Binding-site contacts:
Ligand atom OD1 contacts residue LYS33 of chain 1.C at 2.9 Å.
Ligand atom ND2 contacts residue LYS109 of chain 1.D at 3.6 Å.
Ligand atom CE1 contacts residue GLN94 of chain 1.C at 3.6 Å.
Ligand atom OG1 contacts residue GLU99 of chain 1.D at 2.7 Å (salt-bridge).
Ligand atom N contacts residue PRO110 of chain 1.D at 3.7 Å.
Ligand atom CB contacts residue SER95 of chain 1.C at 3.5 Å.
Ligand atom OG1 contacts residue PRO110 of chain 1.D at 3.5 Å.
Ligand atom O contacts residue SER95 of chain 1.C at 3.5 Å (h-bond).
Ligand atom N contacts residue SER95 of chain 1.C at 3.2 Å (h-bond).
Ligand atom O contacts residue PRO110 of chain 1.D at 3.5 Å.
Ligand atom OD1 contacts residue GLY93 of chain 1.C at 3.4 Å.
Ligand atom CZ contacts residue SER97 of chain 1.C at 3.5 Å.
Ligand atom CD2 contacts residue ASN59 of chain 1.D at 3.4 Å.
Ligand atom NE1 contacts residue ASN59 of chain 1.D at 3.5 Å.
Ligand atom CZ2 contacts residue ILE52 of chain 1.D at 3.6 Å (hydrophobic).
Ligand atom CB contacts residue ASN59 of chain 1.D at 3.4 Å.
Ligand atom CB contacts residue THR31 of chain 1.D at 3.5 Å.
Ligand atom C contacts residue PRO110 of chain 1.D at 3.6 Å (hydrophobic).
Ligand atom OD1 contacts residue TYR92 of chain 1.C at 3.0 Å (h-bond).
Ligand atom ND2 contacts residue SER95 of chain 1.C at 3.0 Å (h-bond).
Ligand atom CG2 contacts residue THR31 of chain 1.D at 3.5 Å.
Ligand atom CD1 contacts residue GLN94 of chain 1.C at 3.6 Å.
Ligand atom NE1 contacts residue ILE57 of chain 1.D at 3.1 Å (h-bond).
Ligand atom CE3 contacts residue ASN59 of chain 1.D at 3.5 Å.
Ligand atom CD1 contacts residue ASN59 of chain 1.D at 3.5 Å.
Ligand atom CD1 contacts residue TYR92 of chain 1.C at 3.7 Å (hydrophobic).
Ligand atom CE1 contacts residue SER95 of chain 1.C at 3.5 Å.
Ligand atom CG contacts residue GLN94 of chain 1.C at 3.6 Å.
Ligand atom ND2 contacts residue GLN94 of chain 1.C at 2.9 Å.
Ligand atom CH2 contacts residue ALA33 of chain 1.D at 3.6 Å (hydrophobic).
Ligand atom CG contacts residue ASN59 of chain 1.D at 3.4 Å.
Ligand atom CA contacts residue PRO110 of chain 1.D at 3.7 Å (hydrophobic).
Ligand atom CZ2 contacts residue VAL51 of chain 1.D at 3.5 Å (hydrophobic).
Ligand atom CD1 contacts residue ILE57 of chain 1.D at 3.7 Å (hydrophobic).
Ligand atom CE2 contacts residue ASN59 of chain 1.D at 3.5 Å.
Ligand atom CG2 contacts residue GLU99 of chain 1.D at 3.5 Å.
Ligand atom CB contacts residue GLU99 of chain 1.D at 3.4 Å.
Ligand atom CZ2 contacts residue GLY50 of chain 1.D at 3.5 Å.
Ligand atom OD1 contacts residue GLN94 of chain 1.C at 3.6 Å (h-bond).
Ligand atom CE1 contacts residue SER97 of chain 1.C at 3.7 Å.

Sequence of chain 1.C:
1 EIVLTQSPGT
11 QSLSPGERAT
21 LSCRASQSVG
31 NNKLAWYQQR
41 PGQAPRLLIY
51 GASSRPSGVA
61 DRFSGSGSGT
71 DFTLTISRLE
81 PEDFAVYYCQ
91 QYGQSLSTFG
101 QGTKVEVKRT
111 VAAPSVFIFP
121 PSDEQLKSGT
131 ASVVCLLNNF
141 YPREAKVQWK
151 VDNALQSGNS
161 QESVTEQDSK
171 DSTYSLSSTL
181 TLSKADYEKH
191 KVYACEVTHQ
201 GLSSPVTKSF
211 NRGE

A small-molecule ligand and the protein it binds are described below.
Small molecule (SMILES): CC[C@H](C)[C@H](NC(=O)[C@H](CC(=O)O)NC(=O)[C@H](Cc1ccccc1)NC(=O)[C@H](CC1=c2ccccc2=NC1)NC(=O)[C@H](CC(N)=O)NC(=O)[C@H](CC1=CN=C2C=CC=CC12)NC(=O)CN)C(=O)N[C@H](C(=O)N[C@@H](CC(N)=O)C(=O)N[C@@H](CC1=CN=C2C=CC=CC12)C(=O)NCC(=O)N[C@H](C=O)CCCCN)[C@@H](C)O

Sequence of chain 1.D:
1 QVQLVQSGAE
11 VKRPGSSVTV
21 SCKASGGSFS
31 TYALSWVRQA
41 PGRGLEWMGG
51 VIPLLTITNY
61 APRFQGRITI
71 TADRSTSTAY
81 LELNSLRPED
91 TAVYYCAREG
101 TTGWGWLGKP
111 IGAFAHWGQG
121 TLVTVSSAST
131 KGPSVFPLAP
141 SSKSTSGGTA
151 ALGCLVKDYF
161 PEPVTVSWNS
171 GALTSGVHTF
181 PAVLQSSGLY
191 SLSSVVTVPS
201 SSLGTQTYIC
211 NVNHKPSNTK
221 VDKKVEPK